Binding-site contacts:
Ligand atom C2 contacts residue MG1 of chain 2.J at 2.8 Å.
Ligand atom O3 contacts residue HIS292 of chain 2.A at 2.9 Å (h-bond).
Ligand atom O1P contacts residue THR63 of chain 1.G at 3.5 Å (h-bond).
Ligand atom O1P contacts residue TRP64 of chain 1.G at 3.2 Å.
Ligand atom O6 contacts residue LYS332 of chain 2.A at 2.9 Å (salt-bridge).
Ligand atom O7 contacts residue ASP201 of chain 2.A at 3.1 Å (salt-bridge).
Ligand atom O2 contacts residue LYS173 of chain 2.A at 3.0 Å (salt-bridge).
Ligand atom O2P contacts residue GLY401 of chain 2.A at 2.8 Å (h-bond).
Ligand atom O6 contacts residue GLU58 of chain 1.G at 3.4 Å (salt-bridge).
Ligand atom C3 contacts residue MG1 of chain 2.J at 3.0 Å.
Ligand atom C3 contacts residue KCX199 of chain 2.A at 3.1 Å.
Ligand atom O4P contacts residue ARG293 of chain 2.A at 3.0 Å (salt-bridge).
Ligand atom O3P contacts residue GLY402 of chain 2.A at 2.8 Å (h-bond).
Ligand atom O2 contacts residue MG1 of chain 2.J at 2.2 Å.
Ligand atom O1 contacts residue LYS173 of chain 2.A at 3.2 Å (salt-bridge).
Ligand atom O3P contacts residue LYS173 of chain 2.A at 3.4 Å.
Ligand atom O3 contacts residue GLU202 of chain 2.A at 3.0 Å (salt-bridge).
Ligand atom O6P contacts residue SER377 of chain 2.A at 3.3 Å (h-bond).
Ligand atom O5P contacts residue ARG293 of chain 2.A at 2.8 Å (salt-bridge).
Ligand atom C contacts residue MG1 of chain 2.J at 2.8 Å.
Ligand atom O2 contacts residue THR171 of chain 2.A at 2.8 Å (h-bond).
Ligand atom O1P contacts residue GLY379 of chain 2.A at 2.8 Å (h-bond).
Ligand atom O3P contacts residue THR63 of chain 1.G at 2.6 Å (h-bond).
Ligand atom O5 contacts residue LEU333 of chain 2.A at 3.4 Å.
Ligand atom O6P contacts residue HIS325 of chain 2.A at 2.7 Å (h-bond).
Ligand atom P1 contacts residue THR63 of chain 1.G at 3.5 Å.
Ligand atom O4 contacts residue SER377 of chain 2.A at 2.8 Å (h-bond).
Ligand atom O7 contacts residue LYS173 of chain 2.A at 3.3 Å (salt-bridge).
Ligand atom O1P contacts residue GLY378 of chain 2.A at 3.2 Å.
Ligand atom O7 contacts residue MG1 of chain 2.J at 2.1 Å.
Ligand atom O7 contacts residue LYS175 of chain 2.A at 2.8 Å (salt-bridge).
Ligand atom O3 contacts residue MG1 of chain 2.J at 2.2 Å.
Ligand atom O4 contacts residue GLY378 of chain 2.A at 3.3 Å (h-bond).
Ligand atom O1P contacts residue LYS332 of chain 2.A at 2.9 Å (salt-bridge).
Ligand atom O2 contacts residue KCX199 of chain 2.A at 3.1 Å (h-bond).
Ligand atom O7 contacts residue ASN121 of chain 1.G at 3.0 Å (h-bond).
Ligand atom O3 contacts residue KCX199 of chain 2.A at 2.5 Å (h-bond).
Ligand atom C contacts residue LYS173 of chain 2.A at 3.4 Å.
Ligand atom O7 contacts residue GLU202 of chain 2.A at 3.1 Å (salt-bridge).
Ligand atom O2 contacts residue ASP201 of chain 2.A at 3.4 Å (salt-bridge).

Sequence of chain 1.G:
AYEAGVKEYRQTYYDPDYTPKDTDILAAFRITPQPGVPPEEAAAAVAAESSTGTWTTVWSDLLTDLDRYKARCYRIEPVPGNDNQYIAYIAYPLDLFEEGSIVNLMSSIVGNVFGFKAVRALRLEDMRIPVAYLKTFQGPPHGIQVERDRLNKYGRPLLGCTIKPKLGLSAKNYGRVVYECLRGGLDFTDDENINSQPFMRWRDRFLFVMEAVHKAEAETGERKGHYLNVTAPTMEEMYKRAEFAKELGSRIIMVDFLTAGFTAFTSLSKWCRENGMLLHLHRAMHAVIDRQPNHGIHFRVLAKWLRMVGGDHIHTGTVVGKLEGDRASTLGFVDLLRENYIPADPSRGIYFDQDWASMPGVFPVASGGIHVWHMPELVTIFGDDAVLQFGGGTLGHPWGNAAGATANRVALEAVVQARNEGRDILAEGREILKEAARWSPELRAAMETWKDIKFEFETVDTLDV

The protein below binds the small molecule below.
Small molecule (SMILES): O=C(O)[C@@](O)(COP(=O)(O)O)[C@H](O)[C@H](O)COP(=O)(O)O

Sequence of chain 2.A:
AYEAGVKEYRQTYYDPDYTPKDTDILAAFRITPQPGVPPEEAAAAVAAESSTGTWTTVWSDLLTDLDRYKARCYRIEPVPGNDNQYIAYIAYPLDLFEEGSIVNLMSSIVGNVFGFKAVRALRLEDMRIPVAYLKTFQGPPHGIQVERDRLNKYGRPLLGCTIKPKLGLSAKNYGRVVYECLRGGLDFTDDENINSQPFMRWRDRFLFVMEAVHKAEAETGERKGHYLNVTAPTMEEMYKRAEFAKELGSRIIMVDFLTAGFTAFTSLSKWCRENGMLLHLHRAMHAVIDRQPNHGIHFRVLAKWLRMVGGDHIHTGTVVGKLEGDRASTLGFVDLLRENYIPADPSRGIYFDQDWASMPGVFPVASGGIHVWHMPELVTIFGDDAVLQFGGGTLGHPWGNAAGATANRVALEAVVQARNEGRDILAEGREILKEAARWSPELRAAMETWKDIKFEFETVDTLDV